Sequence of chain 4.A:
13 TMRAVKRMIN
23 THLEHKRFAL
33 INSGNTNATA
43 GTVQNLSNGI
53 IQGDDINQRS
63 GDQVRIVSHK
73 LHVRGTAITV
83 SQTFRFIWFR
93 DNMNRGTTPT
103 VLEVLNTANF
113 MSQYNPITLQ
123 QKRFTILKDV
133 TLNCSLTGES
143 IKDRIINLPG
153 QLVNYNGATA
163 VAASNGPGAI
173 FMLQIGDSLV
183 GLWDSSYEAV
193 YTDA

The small molecule below binds the protein below.
Small molecule (SMILES): O=c1ccn([C@@H]2O[C@H](CO[P](=O)(O)O[C@H]3[C@@H](O)[C@H](n4ccc(=O)[nH]c4=O)O[C@@H]3CO[P](=O)(O)O[C@H]3[C@@H](O)[C@H](n4ccc(=O)[nH]c4=O)O[C@@H]3CO[P](=O)(O)O[C@H]3[C@@H](O)[C@H](n4ccc(=O)[nH]c4=O)O[C@@H]3COP(=O)=O)[C@@H](O)[C@H]2O)c(=O)[nH]1

Binding-site contacts:
Ligand atom O5' contacts residue ARG15 of chain 4.A at 3.6 Å.
Ligand atom C5 contacts residue ARG19 of chain 4.A at 2.9 Å.
Ligand atom N3 contacts residue A1 of chain 4.B at 2.7 Å (h-bond).
Ligand atom C4 contacts residue ARG19 of chain 4.A at 3.9 Å.
Ligand atom C2 contacts residue A3 of chain 4.B at 3.5 Å.
Ligand atom N3 contacts residue A2 of chain 4.B at 3.7 Å.
Ligand atom N1 contacts residue ARG19 of chain 4.A at 3.9 Å.
Ligand atom OP1 contacts residue ARG19 of chain 4.A at 4.1 Å.
Ligand atom O5' contacts residue ARG19 of chain 4.A at 2.1 Å (salt-bridge).
Ligand atom C2 contacts residue A1 of chain 4.B at 3.1 Å.
Ligand atom O4 contacts residue A1 of chain 4.B at 3.0 Å (h-bond).
Ligand atom OP2 contacts residue ARG15 of chain 4.A at 2.5 Å.
Ligand atom C3' contacts residue ARG19 of chain 4.A at 3.4 Å.
Ligand atom OP2 contacts residue ARG19 of chain 4.A at 2.1 Å (salt-bridge).
Ligand atom C3' contacts residue ARG15 of chain 4.A at 3.8 Å.
Ligand atom P contacts residue ARG15 of chain 4.A at 3.1 Å.
Ligand atom O4 contacts residue A3 of chain 4.B at 2.8 Å (h-bond).
Ligand atom C4 contacts residue A3 of chain 4.B at 3.6 Å.
Ligand atom C5' contacts residue ARG15 of chain 4.A at 2.5 Å.
Ligand atom O4' contacts residue ARG19 of chain 4.A at 3.9 Å.
Ligand atom C2 contacts residue A2 of chain 4.B at 3.9 Å.
Ligand atom C4' contacts residue ARG15 of chain 4.A at 3.3 Å.
Ligand atom C4' contacts residue ARG19 of chain 4.A at 3.7 Å.
Ligand atom C5' contacts residue ARG19 of chain 4.A at 3.2 Å.
Ligand atom P contacts residue ARG19 of chain 4.A at 2.8 Å.
Ligand atom OP1 contacts residue LYS18 of chain 4.A at 3.7 Å.
Ligand atom O2 contacts residue A2 of chain 4.B at 3.7 Å.
Ligand atom C4 contacts residue A1 of chain 4.B at 3.4 Å.
Ligand atom N3 contacts residue A3 of chain 4.B at 2.8 Å (h-bond).
Ligand atom OP1 contacts residue MET14 of chain 4.A at 3.8 Å.
Ligand atom C6 contacts residue ARG19 of chain 4.A at 2.7 Å.
Ligand atom O2 contacts residue A1 of chain 4.B at 2.7 Å (h-bond).
Ligand atom O3' contacts residue ARG15 of chain 4.A at 3.1 Å (salt-bridge).
Ligand atom O3' contacts residue ARG19 of chain 4.A at 3.6 Å (salt-bridge).
Ligand atom O2 contacts residue A3 of chain 4.B at 3.2 Å.
Ligand atom C1' contacts residue ARG19 of chain 4.A at 4.3 Å.
Ligand atom OP2 contacts residue ALA16 of chain 4.A at 4.1 Å.
Ligand atom N1 contacts residue A3 of chain 4.B at 4.3 Å.
Ligand atom C2' contacts residue ARG19 of chain 4.A at 3.6 Å.
Ligand atom OP1 contacts residue ARG15 of chain 4.A at 2.5 Å.